A small-molecule ligand and the protein it binds are described below.
Small molecule (SMILES): Nc1ncnc2c1ncn2[C@@H]1O[C@H](COP(=O)(O)OP(=O)(O)OP(O)(O)=S)[C@@H](O)[C@H]1O

Sequence of chain 1.A:
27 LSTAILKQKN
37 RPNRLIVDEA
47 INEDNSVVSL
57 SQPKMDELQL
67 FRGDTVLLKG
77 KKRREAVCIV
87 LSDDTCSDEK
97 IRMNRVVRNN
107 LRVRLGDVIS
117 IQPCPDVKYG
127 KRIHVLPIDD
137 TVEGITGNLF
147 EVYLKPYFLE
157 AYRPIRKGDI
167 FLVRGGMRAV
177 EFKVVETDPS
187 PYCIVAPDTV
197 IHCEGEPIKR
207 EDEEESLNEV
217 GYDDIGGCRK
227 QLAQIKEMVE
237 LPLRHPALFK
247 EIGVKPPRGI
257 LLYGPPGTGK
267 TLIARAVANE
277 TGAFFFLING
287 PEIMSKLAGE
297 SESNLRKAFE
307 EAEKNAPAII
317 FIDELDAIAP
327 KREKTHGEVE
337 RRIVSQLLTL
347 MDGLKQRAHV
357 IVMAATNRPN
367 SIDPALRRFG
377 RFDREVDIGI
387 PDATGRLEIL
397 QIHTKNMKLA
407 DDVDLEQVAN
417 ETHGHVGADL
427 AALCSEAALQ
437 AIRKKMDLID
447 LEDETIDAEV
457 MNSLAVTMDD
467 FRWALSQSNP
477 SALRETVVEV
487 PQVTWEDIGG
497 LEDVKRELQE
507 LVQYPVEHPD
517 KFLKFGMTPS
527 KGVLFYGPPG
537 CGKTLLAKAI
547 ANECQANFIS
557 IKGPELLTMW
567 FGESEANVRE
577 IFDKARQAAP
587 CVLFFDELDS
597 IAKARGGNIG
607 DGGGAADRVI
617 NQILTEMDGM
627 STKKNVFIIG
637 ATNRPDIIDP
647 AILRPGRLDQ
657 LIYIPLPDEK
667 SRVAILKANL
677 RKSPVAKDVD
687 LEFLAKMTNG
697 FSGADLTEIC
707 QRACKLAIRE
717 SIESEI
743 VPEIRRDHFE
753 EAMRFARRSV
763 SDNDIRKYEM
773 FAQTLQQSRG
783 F

Binding-site contacts:
Ligand atom O2A contacts residue GLY263 of chain 1.A at 3.2 Å.
Ligand atom C1' contacts residue GLY423 of chain 1.A at 3.7 Å.
Ligand atom O3G contacts residue MG1 of chain 1.I at 3.6 Å.
Ligand atom N7 contacts residue THR264 of chain 1.A at 3.2 Å (h-bond).
Ligand atom O2B contacts residue LYS266 of chain 1.A at 2.9 Å (salt-bridge).
Ligand atom O2B contacts residue THR267 of chain 1.A at 3.8 Å.
Ligand atom O3B contacts residue GLY263 of chain 1.A at 3.7 Å.
Ligand atom O2A contacts residue LYS266 of chain 1.A at 3.8 Å.
Ligand atom O1B contacts residue THR267 of chain 1.A at 2.9 Å (h-bond).
Ligand atom O1A contacts residue LYS266 of chain 1.A at 3.6 Å (salt-bridge).
Ligand atom O3A contacts residue MG1 of chain 1.I at 3.6 Å.
Ligand atom N1 contacts residue ASP220 of chain 1.A at 3.5 Å (salt-bridge).
Ligand atom C8 contacts residue GLY265 of chain 1.A at 3.7 Å.
Ligand atom N1 contacts residue ILE395 of chain 1.A at 3.8 Å.
Ligand atom N7 contacts residue LEU268 of chain 1.A at 3.3 Å.
Ligand atom C5 contacts residue LEU268 of chain 1.A at 3.2 Å (hydrophobic).
Ligand atom O1A contacts residue THR267 of chain 1.A at 3.2 Å (h-bond).
Ligand atom PB contacts residue LYS266 of chain 1.A at 3.7 Å.
Ligand atom O4' contacts residue GLY423 of chain 1.A at 3.5 Å (h-bond).
Ligand atom C2 contacts residue ASP220 of chain 1.A at 3.8 Å.
Ligand atom N7 contacts residue GLY265 of chain 1.A at 3.6 Å.
Ligand atom PB contacts residue MG1 of chain 1.I at 3.0 Å.
Ligand atom N9 contacts residue GLY423 of chain 1.A at 3.7 Å.
Ligand atom C2 contacts residue ILE398 of chain 1.A at 3.5 Å (hydrophobic).
Ligand atom N1 contacts residue ILE398 of chain 1.A at 3.8 Å.
Ligand atom O4' contacts residue ALA424 of chain 1.A at 3.5 Å.
Ligand atom O2G contacts residue GLY263 of chain 1.A at 3.8 Å.
Ligand atom O2G contacts residue PRO262 of chain 1.A at 3.8 Å.
Ligand atom O1A contacts residue GLY265 of chain 1.A at 3.4 Å.
Ligand atom O1B contacts residue MG1 of chain 1.I at 1.6 Å.
Ligand atom O2A contacts residue THR264 of chain 1.A at 3.5 Å (h-bond).
Ligand atom N9 contacts residue LEU268 of chain 1.A at 3.3 Å.
Ligand atom S1G contacts residue ASN363 of chain 1.A at 3.6 Å.
Ligand atom O2A contacts residue GLY265 of chain 1.A at 2.8 Å (h-bond).
Ligand atom C4 contacts residue LEU268 of chain 1.A at 3.3 Å (hydrophobic).
Ligand atom N3 contacts residue HIS399 of chain 1.A at 3.7 Å.
Ligand atom N6 contacts residue GLY222 of chain 1.A at 3.4 Å (h-bond).
Ligand atom O3B contacts residue LYS266 of chain 1.A at 3.3 Å (salt-bridge).
Ligand atom C8 contacts residue LEU268 of chain 1.A at 3.3 Å (hydrophobic).
Ligand atom C2' contacts residue LEU268 of chain 1.A at 3.8 Å (hydrophobic).

Sequence of chain 1.F:
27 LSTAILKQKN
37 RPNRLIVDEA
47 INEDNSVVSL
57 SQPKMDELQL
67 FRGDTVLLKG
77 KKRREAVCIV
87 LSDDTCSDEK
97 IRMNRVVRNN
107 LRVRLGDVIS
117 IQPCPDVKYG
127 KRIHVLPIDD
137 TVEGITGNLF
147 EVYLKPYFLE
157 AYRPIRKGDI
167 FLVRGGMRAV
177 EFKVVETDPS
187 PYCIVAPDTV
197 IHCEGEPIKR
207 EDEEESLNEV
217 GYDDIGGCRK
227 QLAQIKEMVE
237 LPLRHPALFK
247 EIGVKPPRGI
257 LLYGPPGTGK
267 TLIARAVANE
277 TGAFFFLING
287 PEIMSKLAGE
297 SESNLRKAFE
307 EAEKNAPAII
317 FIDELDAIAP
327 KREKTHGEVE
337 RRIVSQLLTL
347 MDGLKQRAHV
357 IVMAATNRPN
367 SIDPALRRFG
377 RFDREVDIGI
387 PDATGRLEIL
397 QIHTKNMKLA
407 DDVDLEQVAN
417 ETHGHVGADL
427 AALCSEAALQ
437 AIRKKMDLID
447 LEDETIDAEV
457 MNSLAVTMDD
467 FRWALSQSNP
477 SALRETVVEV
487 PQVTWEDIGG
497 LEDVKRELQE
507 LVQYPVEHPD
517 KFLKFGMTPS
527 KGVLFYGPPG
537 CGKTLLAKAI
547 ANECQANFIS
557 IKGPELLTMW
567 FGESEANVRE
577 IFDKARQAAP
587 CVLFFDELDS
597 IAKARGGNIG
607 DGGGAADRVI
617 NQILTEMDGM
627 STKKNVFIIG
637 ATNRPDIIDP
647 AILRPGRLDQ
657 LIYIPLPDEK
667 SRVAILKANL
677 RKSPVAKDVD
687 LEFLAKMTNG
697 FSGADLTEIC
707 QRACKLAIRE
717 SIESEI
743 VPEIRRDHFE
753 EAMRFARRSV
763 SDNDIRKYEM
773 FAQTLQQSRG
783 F